Binding-site contacts:
Ligand atom C16 contacts residue GLY289 of chain 1.C at 4.0 Å.
Ligand atom C6 contacts residue PRO51 of chain 1.D at 4.0 Å (hydrophobic).
Ligand atom C18 contacts residue IMP1 of chain 1.M at 3.9 Å.
Ligand atom O contacts residue ALA150 of chain 1.C at 3.8 Å.
Ligand atom C12 contacts residue GLY289 of chain 1.C at 4.0 Å.
Ligand atom C4 contacts residue GLU313 of chain 1.C at 3.7 Å.
Ligand atom C9 contacts residue TYR342 of chain 1.D at 3.8 Å (hydrophobic).
Ligand atom O2 contacts residue IMP1 of chain 1.M at 3.2 Å (h-bond).
Ligand atom C19 contacts residue ALA150 of chain 1.C at 3.8 Å (hydrophobic).
Ligand atom C2 contacts residue GLU313 of chain 1.C at 3.9 Å.
Ligand atom C13 contacts residue GLY289 of chain 1.C at 3.6 Å.
Ligand atom C8 contacts residue PRO51 of chain 1.D at 4.0 Å (hydrophobic).
Ligand atom C5 contacts residue GLU313 of chain 1.C at 4.0 Å.
Ligand atom C13 contacts residue MET294 of chain 1.C at 3.7 Å (hydrophobic).
Ligand atom BR1 contacts residue GLY341 of chain 1.D at 3.6 Å.
Ligand atom C14 contacts residue MET288 of chain 1.C at 3.5 Å (hydrophobic).
Ligand atom BR1 contacts residue VAL49 of chain 1.D at 4.0 Å.
Ligand atom C18 contacts residue ALA150 of chain 1.C at 4.0 Å (hydrophobic).
Ligand atom C6 contacts residue ALA150 of chain 1.C at 4.0 Å (hydrophobic).
Ligand atom BR1 contacts residue HIS151 of chain 1.C at 3.6 Å.
Ligand atom C19 contacts residue TYR342 of chain 1.D at 4.1 Å (hydrophobic).
Ligand atom C19 contacts residue THR207 of chain 1.C at 3.5 Å.
Ligand atom C9 contacts residue ALA338 of chain 1.D at 3.7 Å (hydrophobic).
Ligand atom C8 contacts residue HIS151 of chain 1.C at 4.1 Å.
Ligand atom C15 contacts residue MET288 of chain 1.C at 3.8 Å (hydrophobic).
Ligand atom C10 contacts residue ALA338 of chain 1.D at 3.9 Å (hydrophobic).
Ligand atom C19 contacts residue IMP1 of chain 1.M at 3.6 Å.
Ligand atom C5 contacts residue ALA150 of chain 1.C at 3.8 Å (hydrophobic).
Ligand atom N1 contacts residue GLU313 of chain 1.C at 3.3 Å (salt-bridge).
Ligand atom C19 contacts residue GLU313 of chain 1.C at 3.5 Å.
Ligand atom N2 contacts residue GLU313 of chain 1.C at 3.0 Å (salt-bridge).
Ligand atom C15 contacts residue GLY289 of chain 1.C at 3.5 Å.
Ligand atom N2 contacts residue ALA150 of chain 1.C at 3.8 Å.
Ligand atom C10 contacts residue GLU313 of chain 1.C at 4.0 Å.
Ligand atom C14 contacts residue GLY289 of chain 1.C at 3.5 Å.
Ligand atom C7 contacts residue PRO51 of chain 1.D at 3.9 Å (hydrophobic).
Ligand atom C2 contacts residue VAL311 of chain 1.C at 3.6 Å (hydrophobic).
Ligand atom N4 contacts residue IMP1 of chain 1.M at 3.9 Å.
Ligand atom C10 contacts residue TYR342 of chain 1.D at 3.5 Å (hydrophobic).
Ligand atom C4 contacts residue ALA150 of chain 1.C at 3.9 Å (hydrophobic).

The protein below binds the small molecule below.
Small molecule (SMILES): C/C(=N\O)c1cccc(C(C)(C)NC(=O)Nc2ccc(Br)cc2)c1

Sequence of chain 1.C:
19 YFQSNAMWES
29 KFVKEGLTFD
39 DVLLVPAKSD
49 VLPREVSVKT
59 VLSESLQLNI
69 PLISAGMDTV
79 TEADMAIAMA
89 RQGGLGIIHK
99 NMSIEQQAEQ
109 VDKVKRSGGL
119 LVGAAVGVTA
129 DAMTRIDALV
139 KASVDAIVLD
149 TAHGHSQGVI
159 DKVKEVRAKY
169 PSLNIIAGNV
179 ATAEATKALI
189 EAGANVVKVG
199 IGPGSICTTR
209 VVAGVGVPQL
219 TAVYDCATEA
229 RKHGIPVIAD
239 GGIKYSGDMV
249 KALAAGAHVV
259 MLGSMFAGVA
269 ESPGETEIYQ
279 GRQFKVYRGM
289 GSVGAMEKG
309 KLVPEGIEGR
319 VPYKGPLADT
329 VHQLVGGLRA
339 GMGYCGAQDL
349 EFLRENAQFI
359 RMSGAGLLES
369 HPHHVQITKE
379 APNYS

Sequence of chain 1.D:
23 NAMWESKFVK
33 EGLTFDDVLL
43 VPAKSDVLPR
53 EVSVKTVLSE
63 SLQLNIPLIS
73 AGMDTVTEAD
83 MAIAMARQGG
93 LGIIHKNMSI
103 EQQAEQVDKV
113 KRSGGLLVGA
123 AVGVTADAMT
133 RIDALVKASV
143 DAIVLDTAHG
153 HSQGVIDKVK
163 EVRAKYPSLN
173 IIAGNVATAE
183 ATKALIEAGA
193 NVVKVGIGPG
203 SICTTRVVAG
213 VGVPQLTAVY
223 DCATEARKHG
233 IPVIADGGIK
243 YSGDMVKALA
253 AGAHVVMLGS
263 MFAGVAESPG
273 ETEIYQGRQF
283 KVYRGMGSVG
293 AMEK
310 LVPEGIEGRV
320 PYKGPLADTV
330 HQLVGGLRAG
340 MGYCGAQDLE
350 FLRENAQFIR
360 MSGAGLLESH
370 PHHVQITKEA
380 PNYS